Binding-site contacts:
Ligand atom O2 contacts residue ILE501 of chain 1.A at 3.4 Å.
Ligand atom C10 contacts residue TYR324 of chain 1.A at 3.4 Å (hydrophobic).
Ligand atom C16 contacts residue GLN534 of chain 1.A at 3.5 Å.
Ligand atom C1 contacts residue TYR193 of chain 1.B at 3.3 Å (hydrophobic).
Ligand atom C9 contacts residue ASN486 of chain 1.A at 3.5 Å.
Ligand atom C8 contacts residue ILE501 of chain 1.A at 3.6 Å (hydrophobic).
Ligand atom C14 contacts residue GLN534 of chain 1.A at 3.4 Å.
Ligand atom C7 contacts residue ILE501 of chain 1.A at 3.8 Å (hydrophobic).
Ligand atom C11 contacts residue TYR193 of chain 1.B at 3.5 Å (hydrophobic).
Ligand atom C13 contacts residue PHE505 of chain 1.A at 4.0 Å (hydrophobic).
Ligand atom C16 contacts residue TRP497 of chain 1.A at 4.0 Å (hydrophobic).
Ligand atom C10 contacts residue ASN486 of chain 1.A at 3.9 Å.
Ligand atom C4 contacts residue ILE501 of chain 1.A at 3.9 Å (hydrophobic).
Ligand atom O1 contacts residue TYR193 of chain 1.B at 2.6 Å (h-bond).
Ligand atom C6 contacts residue TYR193 of chain 1.B at 4.0 Å (hydrophobic).
Ligand atom C16 contacts residue TYR494 of chain 1.A at 3.7 Å (hydrophobic).
Ligand atom C14 contacts residue SER533 of chain 1.A at 3.4 Å.
Ligand atom O1 contacts residue THR197 of chain 1.B at 3.8 Å.
Ligand atom N1 contacts residue ILE501 of chain 1.A at 4.0 Å.
Ligand atom C5 contacts residue PHE537 of chain 1.A at 3.8 Å (hydrophobic).
Ligand atom O3 contacts residue PHE537 of chain 1.A at 3.5 Å.
Ligand atom O2 contacts residue GLN534 of chain 1.A at 3.2 Å (h-bond).
Ligand atom C15 contacts residue GLN534 of chain 1.A at 3.9 Å.
Ligand atom C6 contacts residue ILE501 of chain 1.A at 3.9 Å (hydrophobic).
Ligand atom C15 contacts residue PHE537 of chain 1.A at 3.7 Å (hydrophobic).
Ligand atom C15 contacts residue TYR193 of chain 1.B at 3.5 Å (hydrophobic).
Ligand atom O3 contacts residue GLN534 of chain 1.A at 3.6 Å (h-bond).
Ligand atom C6 contacts residue PHE537 of chain 1.A at 3.4 Å (hydrophobic).
Ligand atom C12 contacts residue PHE505 of chain 1.A at 3.5 Å (hydrophobic).
Ligand atom C12 contacts residue TYR193 of chain 1.B at 3.5 Å (hydrophobic).
Ligand atom O2 contacts residue PHE537 of chain 1.A at 3.9 Å.
Ligand atom C11 contacts residue PHE537 of chain 1.A at 3.9 Å (hydrophobic).
Ligand atom C9 contacts residue PHE537 of chain 1.A at 4.0 Å (hydrophobic).
Ligand atom C9 contacts residue TYR324 of chain 1.A at 4.0 Å (hydrophobic).
Ligand atom C16 contacts residue ILE501 of chain 1.A at 3.8 Å (hydrophobic).
Ligand atom C8 contacts residue PHE537 of chain 1.A at 3.5 Å (hydrophobic).
Ligand atom C2 contacts residue TYR193 of chain 1.B at 3.6 Å (hydrophobic).
Ligand atom C7 contacts residue PHE537 of chain 1.A at 3.3 Å (hydrophobic).
Ligand atom C13 contacts residue MET502 of chain 1.A at 4.0 Å (hydrophobic).
Ligand atom C16 contacts residue THR498 of chain 1.A at 3.5 Å.

Sequence of chain 1.B:
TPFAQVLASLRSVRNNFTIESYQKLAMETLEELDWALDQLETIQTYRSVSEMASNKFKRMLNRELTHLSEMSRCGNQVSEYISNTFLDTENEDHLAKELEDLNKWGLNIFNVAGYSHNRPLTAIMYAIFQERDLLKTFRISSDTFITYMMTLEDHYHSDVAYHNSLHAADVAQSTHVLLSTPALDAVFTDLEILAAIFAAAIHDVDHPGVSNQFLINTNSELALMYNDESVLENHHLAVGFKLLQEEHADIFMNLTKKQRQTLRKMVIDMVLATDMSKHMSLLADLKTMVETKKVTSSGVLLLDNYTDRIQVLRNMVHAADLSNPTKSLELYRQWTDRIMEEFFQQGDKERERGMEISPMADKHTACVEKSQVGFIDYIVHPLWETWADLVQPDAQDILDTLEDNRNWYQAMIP

Sequence of chain 1.A:
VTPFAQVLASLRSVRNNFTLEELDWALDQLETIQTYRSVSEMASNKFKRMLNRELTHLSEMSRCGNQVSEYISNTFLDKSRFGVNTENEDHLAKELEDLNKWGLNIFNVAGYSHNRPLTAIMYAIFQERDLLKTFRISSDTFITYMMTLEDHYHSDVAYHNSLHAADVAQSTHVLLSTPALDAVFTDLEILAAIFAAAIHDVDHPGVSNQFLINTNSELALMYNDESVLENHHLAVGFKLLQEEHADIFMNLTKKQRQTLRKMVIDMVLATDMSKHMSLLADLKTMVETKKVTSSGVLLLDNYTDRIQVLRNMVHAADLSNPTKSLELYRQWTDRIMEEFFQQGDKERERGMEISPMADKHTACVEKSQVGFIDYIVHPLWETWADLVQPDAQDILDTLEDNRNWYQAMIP

The protein below binds the small molecule below.
Small molecule (SMILES): COc1ccc([C@@H]2CNC(=O)C2)cc1OC1CCCC1